Sequence of chain 1.A:
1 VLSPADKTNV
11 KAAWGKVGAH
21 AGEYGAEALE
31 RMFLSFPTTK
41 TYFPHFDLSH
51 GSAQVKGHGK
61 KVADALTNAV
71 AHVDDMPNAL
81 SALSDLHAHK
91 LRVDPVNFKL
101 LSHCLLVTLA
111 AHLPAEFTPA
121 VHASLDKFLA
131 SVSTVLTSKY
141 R

The protein below binds the small molecule below.
Small molecule (SMILES): C=CC1=C(C)C2=N3->[Ni]45<-N6=C(C=c7c(C)c(C=C)c(n74)=C2)C(C)=C(CCC(=O)O)C6=Cc2c(CCC(=O)O)c(C)c(n25)C=C13

Binding-site contacts:
Ligand atom CHD contacts residue VAL93 of chain 1.A at 3.7 Å (hydrophobic).
Ligand atom C4C contacts residue VAL93 of chain 1.A at 3.8 Å (hydrophobic).
Ligand atom C3D contacts residue LEU91 of chain 1.A at 3.7 Å (hydrophobic).
Ligand atom CGD contacts residue HIS45 of chain 1.A at 3.8 Å.
Ligand atom CMD contacts residue PHE43 of chain 1.A at 3.5 Å (hydrophobic).
Ligand atom CHC contacts residue LEU101 of chain 1.A at 3.6 Å (hydrophobic).
Ligand atom C3A contacts residue LEU83 of chain 1.A at 3.6 Å (hydrophobic).
Ligand atom C1D contacts residue HIS58 of chain 1.A at 3.8 Å.
Ligand atom CBA contacts residue LEU86 of chain 1.A at 3.6 Å (hydrophobic).
Ligand atom CHA contacts residue LEU91 of chain 1.A at 3.8 Å (hydrophobic).
Ligand atom CHC contacts residue PHE98 of chain 1.A at 3.5 Å (hydrophobic).
Ligand atom ND contacts residue LEU91 of chain 1.A at 3.7 Å.
Ligand atom NI contacts residue HIS58 of chain 1.A at 3.6 Å.
Ligand atom C4D contacts residue HIS58 of chain 1.A at 3.2 Å.
Ligand atom CMA contacts residue LYS61 of chain 1.A at 3.5 Å.
Ligand atom CAA contacts residue LYS61 of chain 1.A at 3.8 Å.
Ligand atom C2B contacts residue LEU136 of chain 1.A at 3.7 Å (hydrophobic).
Ligand atom CBC contacts residue ASN97 of chain 1.A at 3.8 Å.
Ligand atom C4D contacts residue LEU91 of chain 1.A at 3.5 Å (hydrophobic).
Ligand atom O1D contacts residue PHE46 of chain 1.A at 3.5 Å.
Ligand atom C2D contacts residue PHE43 of chain 1.A at 3.8 Å (hydrophobic).
Ligand atom NB contacts residue HIS87 of chain 1.A at 3.6 Å.
Ligand atom C1A contacts residue HIS58 of chain 1.A at 3.4 Å.
Ligand atom CMA contacts residue LEU83 of chain 1.A at 3.7 Å (hydrophobic).
Ligand atom C1D contacts residue PHE43 of chain 1.A at 3.7 Å (hydrophobic).
Ligand atom O2D contacts residue HIS45 of chain 1.A at 3.0 Å (h-bond).
Ligand atom NC contacts residue HIS87 of chain 1.A at 3.6 Å.
Ligand atom CHD contacts residue PHE43 of chain 1.A at 3.5 Å (hydrophobic).
Ligand atom O1A contacts residue LEU86 of chain 1.A at 3.8 Å.
Ligand atom ND contacts residue HIS58 of chain 1.A at 3.2 Å.
Ligand atom CAC contacts residue VAL93 of chain 1.A at 3.5 Å (hydrophobic).
Ligand atom NI contacts residue HIS87 of chain 1.A at 3.4 Å.
Ligand atom CMC contacts residue ASN97 of chain 1.A at 3.4 Å.
Ligand atom C3B contacts residue LEU136 of chain 1.A at 3.6 Å (hydrophobic).
Ligand atom NA contacts residue HIS87 of chain 1.A at 3.7 Å.
Ligand atom CAD contacts residue LEU91 of chain 1.A at 3.7 Å (hydrophobic).
Ligand atom NA contacts residue HIS58 of chain 1.A at 3.4 Å.
Ligand atom CMD contacts residue TYR42 of chain 1.A at 3.4 Å (hydrophobic).
Ligand atom CGA contacts residue LEU86 of chain 1.A at 3.7 Å (hydrophobic).
Ligand atom CHA contacts residue HIS58 of chain 1.A at 3.3 Å.